Sequence of chain 39.C:
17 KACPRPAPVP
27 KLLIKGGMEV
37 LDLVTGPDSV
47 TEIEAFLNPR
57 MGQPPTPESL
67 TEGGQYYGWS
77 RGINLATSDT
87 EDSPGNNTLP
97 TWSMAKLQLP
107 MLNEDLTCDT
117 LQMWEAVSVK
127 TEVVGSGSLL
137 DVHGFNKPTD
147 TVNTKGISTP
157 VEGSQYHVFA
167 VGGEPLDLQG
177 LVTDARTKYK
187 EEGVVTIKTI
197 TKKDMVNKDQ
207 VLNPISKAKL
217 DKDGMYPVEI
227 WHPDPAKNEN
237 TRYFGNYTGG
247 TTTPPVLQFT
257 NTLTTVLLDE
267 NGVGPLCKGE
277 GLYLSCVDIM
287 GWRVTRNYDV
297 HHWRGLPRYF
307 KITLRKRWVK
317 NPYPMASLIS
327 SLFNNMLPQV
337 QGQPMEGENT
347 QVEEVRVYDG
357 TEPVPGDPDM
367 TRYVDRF

Sequence of chain 39.B:
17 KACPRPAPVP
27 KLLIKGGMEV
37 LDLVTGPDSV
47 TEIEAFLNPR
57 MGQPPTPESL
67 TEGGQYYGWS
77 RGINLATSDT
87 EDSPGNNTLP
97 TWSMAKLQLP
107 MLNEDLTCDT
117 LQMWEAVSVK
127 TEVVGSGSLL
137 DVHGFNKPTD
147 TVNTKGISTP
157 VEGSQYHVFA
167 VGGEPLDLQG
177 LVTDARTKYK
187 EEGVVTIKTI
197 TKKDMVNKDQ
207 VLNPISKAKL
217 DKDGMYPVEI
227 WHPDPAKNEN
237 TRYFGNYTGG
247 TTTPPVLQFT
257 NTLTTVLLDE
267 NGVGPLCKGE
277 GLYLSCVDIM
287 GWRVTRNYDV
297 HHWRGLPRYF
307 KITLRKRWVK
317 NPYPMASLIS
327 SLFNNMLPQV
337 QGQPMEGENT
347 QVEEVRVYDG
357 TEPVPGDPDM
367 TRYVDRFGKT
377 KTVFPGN

Binding-site contacts:
Ligand atom C6 contacts residue ASN93 of chain 39.B at 3.2 Å.
Ligand atom C1 contacts residue TYR72 of chain 39.B at 3.7 Å (hydrophobic).
Ligand atom C6 contacts residue TYR72 of chain 39.B at 3.9 Å (hydrophobic).
Ligand atom C10 contacts residue TYR72 of chain 39.B at 3.6 Å (hydrophobic).
Ligand atom O1B contacts residue ARG77 of chain 39.B at 2.7 Å (salt-bridge).
Ligand atom C11 contacts residue ASP85 of chain 39.C at 3.7 Å.
Ligand atom O3 contacts residue VAL296 of chain 39.B at 3.9 Å.
Ligand atom C1 contacts residue ARG77 of chain 39.B at 3.3 Å.
Ligand atom C4 contacts residue ARG77 of chain 39.B at 3.8 Å.
Ligand atom C3 contacts residue GLY78 of chain 39.B at 3.8 Å.
Ligand atom C2 contacts residue VAL296 of chain 39.B at 4.3 Å (hydrophobic).
Ligand atom O1B contacts residue TYR72 of chain 39.B at 3.8 Å.
Ligand atom C5 contacts residue TYR72 of chain 39.B at 3.7 Å (hydrophobic).
Ligand atom O4 contacts residue THR291 of chain 39.B at 3.3 Å.
Ligand atom O4 contacts residue VAL296 of chain 39.B at 4.2 Å.
Ligand atom O1A contacts residue ARG77 of chain 39.B at 3.2 Å (salt-bridge).
Ligand atom C3 contacts residue ARG77 of chain 39.B at 4.0 Å.
Ligand atom O1A contacts residue TYR72 of chain 39.B at 3.0 Å.
Ligand atom C3 contacts residue GLY78 of chain 39.B at 3.8 Å.
Ligand atom O1A contacts residue GLY78 of chain 39.B at 3.9 Å.
Ligand atom C3 contacts residue VAL296 of chain 39.B at 3.5 Å (hydrophobic).
Ligand atom C5 contacts residue ARG77 of chain 39.B at 4.2 Å.
Ligand atom C3 contacts residue HIS298 of chain 39.B at 3.5 Å.
Ligand atom N5 contacts residue TYR72 of chain 39.B at 2.8 Å (h-bond).
Ligand atom O3 contacts residue ARG77 of chain 39.B at 4.1 Å.
Ligand atom C9 contacts residue ARG77 of chain 39.B at 3.5 Å.
Ligand atom O4 contacts residue GLY78 of chain 39.B at 3.1 Å.
Ligand atom C2 contacts residue GLY78 of chain 39.B at 3.9 Å.
Ligand atom O6 contacts residue ASN93 of chain 39.B at 3.5 Å (h-bond).
Ligand atom O4 contacts residue ASN80 of chain 39.B at 4.3 Å.
Ligand atom O4 contacts residue HIS298 of chain 39.B at 3.1 Å (h-bond).
Ligand atom C4 contacts residue HIS298 of chain 39.B at 3.5 Å.
Ligand atom C4 contacts residue GLY78 of chain 39.B at 3.3 Å.
Ligand atom C4 contacts residue TYR72 of chain 39.B at 3.9 Å (hydrophobic).
Ligand atom O3 contacts residue GLY78 of chain 39.B at 3.0 Å.
Ligand atom C5 contacts residue ASN93 of chain 39.B at 4.0 Å.
Ligand atom C11 contacts residue TYR72 of chain 39.B at 3.5 Å (hydrophobic).
Ligand atom O4 contacts residue ILE79 of chain 39.B at 3.8 Å.
Ligand atom C1 contacts residue GLY78 of chain 39.B at 4.1 Å.
Ligand atom O3 contacts residue ASN80 of chain 39.B at 3.9 Å.

A small-molecule ligand and the protein it binds are described below.
Small molecule (SMILES): CC(=O)N[C@H]1[C@H]([C@H](O)[C@H](O)CO)O[C@@](O[C@H]2[C@@H](O)[C@@H](CO)O[C@@H](O[C@H]3[C@H](O)[C@@H](O)[C@H](O)O[C@@H]3CO)[C@@H]2O)(C(=O)O)C[C@@H]1O